Binding-site contacts:
Ligand atom NAP contacts residue ASP168 of chain 1.A at 3.7 Å.
Ligand atom CAT contacts residue ARG67 of chain 1.A at 3.8 Å.
Ligand atom CAC contacts residue LEU167 of chain 1.A at 3.8 Å (hydrophobic).
Ligand atom CAG contacts residue THR106 of chain 1.A at 3.7 Å.
Ligand atom NAQ contacts residue ASP168 of chain 1.A at 3.1 Å (salt-bridge).
Ligand atom OAF contacts residue ARG70 of chain 1.A at 3.1 Å (salt-bridge).
Ligand atom CAM contacts residue ASP168 of chain 1.A at 3.6 Å.
Ligand atom CAM contacts residue LEU75 of chain 1.A at 3.7 Å (hydrophobic).
Ligand atom CAH contacts residue PHE169 of chain 1.A at 3.8 Å (hydrophobic).
Ligand atom CAU contacts residue ASP168 of chain 1.A at 3.0 Å.
Ligand atom NAQ contacts residue LEU75 of chain 1.A at 3.8 Å.
Ligand atom CAH contacts residue ALA51 of chain 1.A at 3.9 Å (hydrophobic).
Ligand atom OAE contacts residue ASP168 of chain 1.A at 3.0 Å (salt-bridge).
Ligand atom CAK contacts residue ASP168 of chain 1.A at 3.4 Å.
Ligand atom CAY contacts residue ASP168 of chain 1.A at 3.5 Å.
Ligand atom CAJ contacts residue ARG70 of chain 1.A at 3.2 Å.
Ligand atom NAQ contacts residue GLU71 of chain 1.A at 2.9 Å (salt-bridge).
Ligand atom CAH contacts residue THR106 of chain 1.A at 3.1 Å.
Ligand atom CAL contacts residue GLU71 of chain 1.A at 3.8 Å.
Ligand atom OAE contacts residue LEU167 of chain 1.A at 3.5 Å.
Ligand atom CAL contacts residue LEU74 of chain 1.A at 3.7 Å (hydrophobic).
Ligand atom CAJ contacts residue GLU71 of chain 1.A at 3.5 Å.
Ligand atom CAZ contacts residue GLU71 of chain 1.A at 3.8 Å.
Ligand atom NAR contacts residue ASP168 of chain 1.A at 3.5 Å (salt-bridge).
Ligand atom CAC contacts residue ILE166 of chain 1.A at 3.8 Å (hydrophobic).
Ligand atom CAN contacts residue ARG67 of chain 1.A at 3.5 Å.
Ligand atom OAE contacts residue ILE84 of chain 1.A at 3.5 Å.
Ligand atom CAC contacts residue HIS148 of chain 1.A at 3.8 Å.
Ligand atom CAW contacts residue GLU71 of chain 1.A at 3.8 Å.
Ligand atom CAI contacts residue GLU71 of chain 1.A at 3.7 Å.
Ligand atom OAD contacts residue ARG67 of chain 1.A at 3.5 Å.
Ligand atom CAV contacts residue GLU71 of chain 1.A at 3.7 Å.
Ligand atom CAU contacts residue GLU71 of chain 1.A at 3.3 Å.
Ligand atom CAL contacts residue ARG70 of chain 1.A at 3.6 Å.
Ligand atom CAA contacts residue MET78 of chain 1.A at 3.7 Å (hydrophobic).
Ligand atom NAO contacts residue LYS53 of chain 1.A at 3.8 Å.
Ligand atom CAK contacts residue GLU71 of chain 1.A at 3.5 Å.
Ligand atom NBA contacts residue ASP168 of chain 1.A at 3.6 Å.
Ligand atom NAR contacts residue GLU71 of chain 1.A at 2.8 Å (salt-bridge).
Ligand atom CAX contacts residue ASP168 of chain 1.A at 3.8 Å.

Sequence of chain 1.A:
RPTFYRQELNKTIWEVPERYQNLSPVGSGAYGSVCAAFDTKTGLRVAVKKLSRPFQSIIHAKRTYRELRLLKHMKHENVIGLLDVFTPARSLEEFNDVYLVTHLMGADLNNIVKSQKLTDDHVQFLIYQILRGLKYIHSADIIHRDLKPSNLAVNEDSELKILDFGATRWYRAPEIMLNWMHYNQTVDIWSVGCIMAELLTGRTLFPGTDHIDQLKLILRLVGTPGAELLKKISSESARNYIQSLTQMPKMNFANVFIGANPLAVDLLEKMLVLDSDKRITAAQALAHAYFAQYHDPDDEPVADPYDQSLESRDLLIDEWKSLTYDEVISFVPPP

The protein below binds the small molecule below.
Small molecule (SMILES): CC(C)(C)c1cc(NC(=O)Nc2nccs2)n(-c2ccc(CC(=O)O)cc2)n1